Sequence of chain 2.D:
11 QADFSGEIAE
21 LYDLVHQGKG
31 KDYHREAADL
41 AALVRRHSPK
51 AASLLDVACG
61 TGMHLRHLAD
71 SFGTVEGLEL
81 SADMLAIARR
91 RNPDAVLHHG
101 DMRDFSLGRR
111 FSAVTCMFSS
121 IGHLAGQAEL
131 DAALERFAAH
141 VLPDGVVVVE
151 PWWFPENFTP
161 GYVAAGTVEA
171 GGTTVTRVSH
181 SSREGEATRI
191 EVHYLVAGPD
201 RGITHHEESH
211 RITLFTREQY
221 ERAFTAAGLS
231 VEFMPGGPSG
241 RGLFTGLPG

Binding-site contacts:
Ligand atom O4' contacts residue TRP153 of chain 2.D at 2.9 Å (h-bond).
Ligand atom C3' contacts residue SER181 of chain 2.D at 3.2 Å.
Ligand atom O2B contacts residue ARG177 of chain 2.D at 3.3 Å (salt-bridge).
Ligand atom CE1 contacts residue ILE212 of chain 2.D at 3.4 Å (hydrophobic).
Ligand atom CD2 contacts residue TRP152 of chain 2.D at 3.8 Å (hydrophobic).
Ligand atom CG contacts residue TRP152 of chain 2.D at 3.6 Å (hydrophobic).
Ligand atom CD2 contacts residue ARG241 of chain 2.D at 3.1 Å.
Ligand atom O4 contacts residue TRP153 of chain 2.D at 3.6 Å.
Ligand atom O3' contacts residue SER181 of chain 2.D at 2.6 Å (h-bond).
Ligand atom N1 contacts residue TRP153 of chain 2.D at 3.2 Å (h-bond).
Ligand atom O2A contacts residue LYS29 of chain 2.D at 2.8 Å (salt-bridge).
Ligand atom C1' contacts residue TRP153 of chain 2.D at 3.2 Å (hydrophobic).
Ligand atom C2 contacts residue THR159 of chain 2.D at 3.8 Å.
Ligand atom C2 contacts residue TRP153 of chain 2.D at 3.5 Å (hydrophobic).
Ligand atom C5 contacts residue THR159 of chain 2.D at 3.4 Å.
Ligand atom C5M contacts residue THR159 of chain 2.D at 3.5 Å.
Ligand atom N1 contacts residue THR159 of chain 2.D at 3.3 Å (h-bond).
Ligand atom O3' contacts residue TRP152 of chain 2.D at 3.7 Å.
Ligand atom C5M contacts residue ASN157 of chain 2.D at 2.7 Å.
Ligand atom N3 contacts residue TRP153 of chain 2.D at 3.5 Å.
Ligand atom C2' contacts residue TYR162 of chain 2.D at 3.6 Å (hydrophobic).
Ligand atom O1A contacts residue LYS29 of chain 2.D at 3.7 Å.
Ligand atom C4 contacts residue THR159 of chain 2.D at 3.8 Å.
Ligand atom C5M contacts residue PHE158 of chain 2.D at 3.6 Å (hydrophobic).
Ligand atom CE2 contacts residue PHE118 of chain 2.D at 3.0 Å (hydrophobic).
Ligand atom O1A contacts residue ARG177 of chain 2.D at 3.0 Å (salt-bridge).
Ligand atom C6 contacts residue TRP153 of chain 2.D at 3.2 Å (hydrophobic).
Ligand atom C5 contacts residue TRP153 of chain 2.D at 3.5 Å (hydrophobic).
Ligand atom C5M contacts residue TRP153 of chain 2.D at 3.6 Å (hydrophobic).
Ligand atom CG contacts residue ARG241 of chain 2.D at 3.8 Å.
Ligand atom O3B contacts residue ARG241 of chain 2.D at 3.2 Å (salt-bridge).
Ligand atom C4 contacts residue TRP153 of chain 2.D at 3.5 Å (hydrophobic).
Ligand atom CE2 contacts residue ARG241 of chain 2.D at 3.8 Å.
Ligand atom O1B contacts residue HIS26 of chain 2.D at 3.8 Å.
Ligand atom PA contacts residue LYS29 of chain 2.D at 3.5 Å.
Ligand atom O1A contacts residue SER179 of chain 2.D at 2.9 Å (h-bond).
Ligand atom O2 contacts residue TYR162 of chain 2.D at 3.6 Å.
Ligand atom O2B contacts residue ILE190 of chain 2.D at 3.3 Å.
Ligand atom CD2 contacts residue PHE118 of chain 2.D at 3.7 Å (hydrophobic).
Ligand atom C6 contacts residue THR159 of chain 2.D at 3.2 Å.

A protein and the small-molecule ligand that binds it are described below.
Small molecule (SMILES): Cc1cn([C@H]2C[C@H](O)[C@@H](CO[P](=O)(O)O[P](=O)(O)Oc3ccccc3)O2)c(=O)[nH]c1=O